Binding-site contacts:
Ligand atom O5 contacts residue ASN105 of chain 1.B at 2.4 Å (h-bond).
Ligand atom C4 contacts residue ASN105 of chain 1.B at 4.1 Å.
Ligand atom C1 contacts residue ASN105 of chain 1.B at 1.4 Å.
Ligand atom C2 contacts residue ASN105 of chain 1.B at 2.3 Å.
Ligand atom C5 contacts residue ASN105 of chain 1.B at 3.6 Å.
Ligand atom O7 contacts residue ASN105 of chain 1.B at 4.2 Å.
Ligand atom C3 contacts residue ASN105 of chain 1.B at 3.6 Å.
Ligand atom N2 contacts residue ASN105 of chain 1.B at 2.8 Å (h-bond).
Ligand atom C7 contacts residue ASN105 of chain 1.B at 3.7 Å.

A small-molecule ligand and the protein it binds are described below.
Small molecule (SMILES): CC(=O)N[C@@H]1[C@@H](O)[C@H](O)[C@@H](CO)O[C@H]1O

Sequence of chain 1.B:
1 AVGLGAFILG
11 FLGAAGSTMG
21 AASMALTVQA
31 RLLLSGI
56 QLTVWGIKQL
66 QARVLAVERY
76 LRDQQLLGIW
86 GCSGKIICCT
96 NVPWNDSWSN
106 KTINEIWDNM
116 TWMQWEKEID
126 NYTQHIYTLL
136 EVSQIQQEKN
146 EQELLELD